A protein and the small-molecule ligand that binds it are described below.
Small molecule (SMILES): NC(=O)c1[nH]cc(-c2ccncc2)c1Cl

Sequence of chain 1.A:
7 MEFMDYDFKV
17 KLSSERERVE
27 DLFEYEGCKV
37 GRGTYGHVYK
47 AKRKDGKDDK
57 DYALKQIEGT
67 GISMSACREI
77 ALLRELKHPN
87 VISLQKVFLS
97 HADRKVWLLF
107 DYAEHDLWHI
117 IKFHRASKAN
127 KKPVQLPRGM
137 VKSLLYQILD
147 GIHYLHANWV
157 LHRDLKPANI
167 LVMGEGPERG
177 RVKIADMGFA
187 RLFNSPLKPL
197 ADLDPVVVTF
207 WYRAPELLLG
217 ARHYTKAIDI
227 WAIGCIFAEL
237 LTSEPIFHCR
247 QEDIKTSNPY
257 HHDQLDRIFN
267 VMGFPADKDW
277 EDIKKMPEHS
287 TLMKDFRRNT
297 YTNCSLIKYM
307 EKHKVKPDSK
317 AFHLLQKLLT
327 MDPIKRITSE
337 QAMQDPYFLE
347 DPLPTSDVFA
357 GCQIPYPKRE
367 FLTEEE

Binding-site contacts:
Ligand atom C11 contacts residue ILE88 of chain 1.A at 3.7 Å (hydrophobic).
Ligand atom CL06 contacts residue PHE106 of chain 1.A at 3.4 Å.
Ligand atom N13 contacts residue ASP107 of chain 1.A at 3.9 Å.
Ligand atom C15 contacts residue LEU167 of chain 1.A at 4.2 Å (hydrophobic).
Ligand atom C12 contacts residue LEU167 of chain 1.A at 3.8 Å (hydrophobic).
Ligand atom CL06 contacts residue ILE88 of chain 1.A at 4.0 Å.
Ligand atom N01 contacts residue ASP182 of chain 1.A at 2.8 Å (salt-bridge).
Ligand atom C10 contacts residue LEU167 of chain 1.A at 3.6 Å (hydrophobic).
Ligand atom C07 contacts residue VAL44 of chain 1.A at 4.0 Å (hydrophobic).
Ligand atom C12 contacts residue ALA59 of chain 1.A at 3.2 Å (hydrophobic).
Ligand atom C02 contacts residue LYS61 of chain 1.A at 3.6 Å.
Ligand atom C14 contacts residue TYR108 of chain 1.A at 3.8 Å (hydrophobic).
Ligand atom C08 contacts residue VAL44 of chain 1.A at 4.3 Å (hydrophobic).
Ligand atom C14 contacts residue ARG365 of chain 1.A at 4.0 Å.
Ligand atom C10 contacts residue VAL44 of chain 1.A at 4.0 Å (hydrophobic).
Ligand atom C15 contacts residue VAL44 of chain 1.A at 3.9 Å (hydrophobic).
Ligand atom N01 contacts residue LYS61 of chain 1.A at 3.9 Å.
Ligand atom C12 contacts residue TYR108 of chain 1.A at 4.2 Å (hydrophobic).
Ligand atom CL06 contacts residue LYS61 of chain 1.A at 3.9 Å.
Ligand atom C14 contacts residue ALA59 of chain 1.A at 4.0 Å (hydrophobic).
Ligand atom N13 contacts residue ALA59 of chain 1.A at 3.4 Å.
Ligand atom C15 contacts residue ARG365 of chain 1.A at 4.1 Å.
Ligand atom C05 contacts residue VAL44 of chain 1.A at 3.9 Å (hydrophobic).
Ligand atom N01 contacts residue TYR41 of chain 1.A at 3.4 Å.
Ligand atom C14 contacts residue ALA109 of chain 1.A at 3.3 Å (hydrophobic).
Ligand atom C02 contacts residue ASP182 of chain 1.A at 3.7 Å.
Ligand atom C11 contacts residue ALA59 of chain 1.A at 3.7 Å (hydrophobic).
Ligand atom N13 contacts residue TYR108 of chain 1.A at 3.7 Å.
Ligand atom C07 contacts residue LEU167 of chain 1.A at 4.0 Å (hydrophobic).
Ligand atom O03 contacts residue ASP182 of chain 1.A at 3.6 Å.
Ligand atom C08 contacts residue LEU167 of chain 1.A at 3.8 Å (hydrophobic).
Ligand atom C12 contacts residue ASP107 of chain 1.A at 3.5 Å.
Ligand atom O03 contacts residue LYS61 of chain 1.A at 2.8 Å (salt-bridge).
Ligand atom N01 contacts residue ASN165 of chain 1.A at 4.3 Å.
Ligand atom C12 contacts residue ILE88 of chain 1.A at 4.2 Å (hydrophobic).
Ligand atom O03 contacts residue GLU75 of chain 1.A at 4.2 Å.
Ligand atom C04 contacts residue VAL44 of chain 1.A at 4.1 Å (hydrophobic).
Ligand atom C12 contacts residue ALA109 of chain 1.A at 3.6 Å (hydrophobic).
Ligand atom C11 contacts residue LEU167 of chain 1.A at 3.4 Å (hydrophobic).
Ligand atom N13 contacts residue ALA109 of chain 1.A at 2.9 Å (h-bond).